Binding-site contacts:
Ligand atom C5 contacts residue ASN334 of chain 1.I at 3.6 Å.
Ligand atom C4 contacts residue ASN334 of chain 1.I at 4.2 Å.
Ligand atom C7 contacts residue ASN334 of chain 1.I at 3.8 Å.
Ligand atom O6 contacts residue ASN334 of chain 1.I at 4.4 Å.
Ligand atom C2 contacts residue ASN334 of chain 1.I at 2.4 Å.
Ligand atom O5 contacts residue LYS329 of chain 1.I at 4.3 Å.
Ligand atom O6 contacts residue LYS329 of chain 1.I at 2.8 Å (salt-bridge).
Ligand atom O5 contacts residue ASN334 of chain 1.I at 2.3 Å (h-bond).
Ligand atom C1 contacts residue ASN334 of chain 1.I at 1.4 Å.
Ligand atom C3 contacts residue ASN334 of chain 1.I at 3.8 Å.
Ligand atom C6 contacts residue LYS329 of chain 1.I at 4.1 Å.
Ligand atom O7 contacts residue ASN334 of chain 1.I at 4.1 Å.
Ligand atom N2 contacts residue ASN334 of chain 1.I at 2.9 Å (h-bond).

Sequence of chain 1.I:
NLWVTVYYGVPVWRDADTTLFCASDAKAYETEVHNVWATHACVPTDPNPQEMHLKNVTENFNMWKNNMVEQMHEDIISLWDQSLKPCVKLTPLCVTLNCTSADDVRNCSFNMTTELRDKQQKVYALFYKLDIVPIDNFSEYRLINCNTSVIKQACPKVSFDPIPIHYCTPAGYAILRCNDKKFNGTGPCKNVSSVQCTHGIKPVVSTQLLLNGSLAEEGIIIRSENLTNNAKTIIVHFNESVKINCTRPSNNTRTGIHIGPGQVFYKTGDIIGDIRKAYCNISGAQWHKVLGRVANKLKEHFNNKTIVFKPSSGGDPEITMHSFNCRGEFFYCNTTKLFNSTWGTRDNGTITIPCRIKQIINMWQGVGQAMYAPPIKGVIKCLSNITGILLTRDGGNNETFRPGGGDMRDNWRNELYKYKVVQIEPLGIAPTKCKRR

A protein and the small-molecule ligand that binds it are described below.
Small molecule (SMILES): CC(=O)N[C@@H]1[C@@H](O)[C@H](O)[C@@H](CO)O[C@H]1O